Sequence of chain 1.VA:
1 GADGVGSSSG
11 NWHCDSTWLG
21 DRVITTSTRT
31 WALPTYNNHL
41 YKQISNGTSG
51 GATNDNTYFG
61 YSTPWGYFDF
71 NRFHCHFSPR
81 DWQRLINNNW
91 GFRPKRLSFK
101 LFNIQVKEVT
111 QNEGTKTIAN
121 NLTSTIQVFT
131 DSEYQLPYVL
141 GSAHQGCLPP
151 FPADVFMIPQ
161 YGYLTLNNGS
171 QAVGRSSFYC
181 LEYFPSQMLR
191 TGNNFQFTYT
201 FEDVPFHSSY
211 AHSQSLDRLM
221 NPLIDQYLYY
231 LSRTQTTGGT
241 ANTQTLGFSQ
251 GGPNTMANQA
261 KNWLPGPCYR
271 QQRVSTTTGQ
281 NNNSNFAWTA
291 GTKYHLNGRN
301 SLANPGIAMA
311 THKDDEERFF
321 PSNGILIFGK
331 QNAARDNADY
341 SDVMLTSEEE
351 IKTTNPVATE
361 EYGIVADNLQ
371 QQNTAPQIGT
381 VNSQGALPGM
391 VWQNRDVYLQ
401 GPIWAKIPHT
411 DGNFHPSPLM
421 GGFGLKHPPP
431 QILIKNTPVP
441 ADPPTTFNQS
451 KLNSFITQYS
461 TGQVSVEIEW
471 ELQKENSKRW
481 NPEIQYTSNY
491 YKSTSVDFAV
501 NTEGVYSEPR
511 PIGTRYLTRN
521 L

Binding-site contacts:
Ligand atom C2 contacts residue PRO416 of chain 1.VA at 3.1 Å (hydrophobic).
Ligand atom OP1 contacts residue DC1 of chain 1.YE at 2.5 Å (h-bond).
Ligand atom C8 contacts residue PRO205 of chain 1.VA at 4.3 Å (hydrophobic).
Ligand atom OP2 contacts residue DC1 of chain 1.YE at 2.5 Å (h-bond).
Ligand atom O5' contacts residue DC1 of chain 1.YE at 2.5 Å (h-bond).
Ligand atom N6 contacts residue PRO205 of chain 1.VA at 3.9 Å.
Ligand atom C5 contacts residue PRO416 of chain 1.VA at 4.2 Å (hydrophobic).
Ligand atom N1 contacts residue PRO205 of chain 1.VA at 4.4 Å.
Ligand atom N6 contacts residue SER417 of chain 1.VA at 4.3 Å.
Ligand atom N6 contacts residue PRO416 of chain 1.VA at 4.3 Å.
Ligand atom N7 contacts residue PRO205 of chain 1.VA at 3.7 Å.
Ligand atom N6 contacts residue ASN394 of chain 1.VA at 4.0 Å.
Ligand atom N1 contacts residue PRO416 of chain 1.VA at 3.1 Å (h-bond).
Ligand atom C5' contacts residue DC1 of chain 1.YE at 3.1 Å.
Ligand atom C4' contacts residue DC1 of chain 1.YE at 4.5 Å.
Ligand atom N9 contacts residue PRO416 of chain 1.VA at 4.4 Å.
Ligand atom N1 contacts residue VAL204 of chain 1.VA at 4.4 Å.
Ligand atom C5 contacts residue HIS415 of chain 1.VA at 4.4 Å.
Ligand atom N1 contacts residue GLY424 of chain 1.VA at 4.1 Å.
Ligand atom N7 contacts residue HIS415 of chain 1.VA at 3.6 Å.
Ligand atom C4 contacts residue PRO205 of chain 1.VA at 4.2 Å (hydrophobic).
Ligand atom N3 contacts residue PRO416 of chain 1.VA at 3.5 Å.
Ligand atom C6 contacts residue PRO416 of chain 1.VA at 3.7 Å (hydrophobic).
Ligand atom C2 contacts residue GLY424 of chain 1.VA at 4.2 Å.
Ligand atom P contacts residue DC1 of chain 1.YE at 1.6 Å.
Ligand atom C4 contacts residue PRO416 of chain 1.VA at 4.1 Å (hydrophobic).
Ligand atom N9 contacts residue HIS415 of chain 1.VA at 4.3 Å.
Ligand atom C2' contacts residue HIS415 of chain 1.VA at 4.3 Å.
Ligand atom C6 contacts residue PRO205 of chain 1.VA at 3.7 Å (hydrophobic).
Ligand atom C8 contacts residue HIS415 of chain 1.VA at 3.6 Å.
Ligand atom C1' contacts residue PRO416 of chain 1.VA at 4.3 Å (hydrophobic).
Ligand atom C5 contacts residue PRO205 of chain 1.VA at 3.6 Å (hydrophobic).

This protein binds this small molecule.
Small molecule (SMILES): Nc1ncnc2c1ncn2[C@H]1C[C@H](O)[C@@H](COP(=O)(O)O)O1